Binding-site contacts:
Ligand atom OXT contacts residue HIS14 of chain 1.H at 3.3 Å (h-bond).
Ligand atom C contacts residue MN1 of chain 1.LA at 2.7 Å.
Ligand atom OD1 contacts residue LYS81 of chain 1.H at 3.6 Å (salt-bridge).
Ligand atom CA contacts residue LYS81 of chain 1.H at 2.6 Å.
Ligand atom C contacts residue HIS14 of chain 1.H at 3.7 Å.
Ligand atom OD1 contacts residue MN1 of chain 1.MA at 4.0 Å.
Ligand atom CG contacts residue TYR270 of chain 1.H at 4.0 Å (hydrophobic).
Ligand atom O contacts residue LYS81 of chain 1.H at 4.2 Å.
Ligand atom CG contacts residue MN1 of chain 1.MA at 3.1 Å.
Ligand atom OXT contacts residue LYS81 of chain 1.H at 3.0 Å (salt-bridge).
Ligand atom N contacts residue ATP1 of chain 1.KA at 3.8 Å.
Ligand atom O contacts residue MN1 of chain 1.MA at 4.2 Å.
Ligand atom C contacts residue GLU153 of chain 1.H at 3.5 Å.
Ligand atom OD1 contacts residue TYR270 of chain 1.H at 2.9 Å (h-bond).
Ligand atom O contacts residue HIS14 of chain 1.H at 3.1 Å.
Ligand atom CB contacts residue MN1 of chain 1.MA at 3.2 Å.
Ligand atom OXT contacts residue GLU127 of chain 1.H at 4.1 Å.
Ligand atom CB contacts residue LYS81 of chain 1.H at 3.6 Å.
Ligand atom O contacts residue ASP195 of chain 1.H at 4.5 Å.
Ligand atom OXT contacts residue GLN93 of chain 1.H at 4.2 Å.
Ligand atom O contacts residue MN1 of chain 1.LA at 3.2 Å.
Ligand atom CA contacts residue GLU153 of chain 1.H at 3.7 Å.
Ligand atom OD2 contacts residue LYS215 of chain 1.H at 3.3 Å (salt-bridge).
Ligand atom CG contacts residue LYS81 of chain 1.H at 3.6 Å.
Ligand atom N contacts residue GLU153 of chain 1.H at 2.7 Å (salt-bridge).
Ligand atom CA contacts residue MN1 of chain 1.LA at 3.6 Å.
Ligand atom OD2 contacts residue LYS81 of chain 1.H at 4.3 Å.
Ligand atom CB contacts residue ATP1 of chain 1.KA at 2.6 Å.
Ligand atom OD2 contacts residue MN1 of chain 1.MA at 2.9 Å.
Ligand atom OD1 contacts residue ATP1 of chain 1.KA at 3.9 Å.
Ligand atom OXT contacts residue MN1 of chain 1.LA at 1.9 Å.
Ligand atom C contacts residue LYS81 of chain 1.H at 3.1 Å.
Ligand atom OD2 contacts residue ATP1 of chain 1.KA at 4.4 Å.
Ligand atom CG contacts residue ATP1 of chain 1.KA at 3.5 Å.
Ligand atom CG contacts residue LYS215 of chain 1.H at 4.4 Å.
Ligand atom CA contacts residue ATP1 of chain 1.KA at 3.8 Å.
Ligand atom O contacts residue GLU153 of chain 1.H at 4.1 Å.
Ligand atom OXT contacts residue GLU153 of chain 1.H at 3.3 Å (salt-bridge).
Ligand atom N contacts residue MN1 of chain 1.LA at 3.7 Å.
Ligand atom N contacts residue LYS81 of chain 1.H at 3.4 Å (salt-bridge).

The small molecule below binds the protein below.
Small molecule (SMILES): N[C@@H](CC(=O)O)C(=O)O

Sequence of chain 1.H:
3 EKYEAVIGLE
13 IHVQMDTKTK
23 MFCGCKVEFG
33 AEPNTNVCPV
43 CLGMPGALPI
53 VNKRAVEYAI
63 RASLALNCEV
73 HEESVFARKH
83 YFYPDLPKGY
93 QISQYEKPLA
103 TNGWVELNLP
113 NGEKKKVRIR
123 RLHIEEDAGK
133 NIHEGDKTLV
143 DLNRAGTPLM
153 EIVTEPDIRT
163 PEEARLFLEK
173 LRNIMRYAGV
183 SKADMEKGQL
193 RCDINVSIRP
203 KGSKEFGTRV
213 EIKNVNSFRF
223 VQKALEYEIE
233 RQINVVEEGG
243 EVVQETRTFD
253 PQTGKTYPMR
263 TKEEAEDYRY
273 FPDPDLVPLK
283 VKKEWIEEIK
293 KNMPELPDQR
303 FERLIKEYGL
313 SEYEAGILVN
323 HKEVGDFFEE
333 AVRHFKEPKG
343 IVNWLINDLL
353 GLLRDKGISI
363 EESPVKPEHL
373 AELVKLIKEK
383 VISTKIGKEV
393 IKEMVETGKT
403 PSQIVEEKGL